The small molecule below binds the protein below.
Small molecule (SMILES): C[N+](C)(C)CCCCCCCCCC[N+](C)(C)C

Binding-site contacts:
Ligand atom C8 contacts residue TYR334 of chain 1.A at 4.3 Å (hydrophobic).
Ligand atom C11 contacts residue PHE330 of chain 1.A at 4.3 Å (hydrophobic).
Ligand atom C9 contacts residue PHE330 of chain 1.A at 3.5 Å (hydrophobic).
Ligand atom C6 contacts residue PHE331 of chain 1.A at 3.8 Å (hydrophobic).
Ligand atom C7 contacts residue TYR121 of chain 1.A at 4.4 Å (hydrophobic).
Ligand atom C17 contacts residue TYR130 of chain 1.A at 4.1 Å (hydrophobic).
Ligand atom C18 contacts residue GLU199 of chain 1.A at 4.0 Å.
Ligand atom C8 contacts residue PHE330 of chain 1.A at 3.6 Å (hydrophobic).
Ligand atom N12 contacts residue TRP84 of chain 1.A at 4.2 Å.
Ligand atom C11 contacts residue TRP84 of chain 1.A at 3.9 Å (hydrophobic).
Ligand atom C16 contacts residue TRP84 of chain 1.A at 3.8 Å (hydrophobic).
Ligand atom C17 contacts residue TRP84 of chain 1.A at 3.6 Å (hydrophobic).
Ligand atom C5 contacts residue TYR121 of chain 1.A at 4.0 Å (hydrophobic).
Ligand atom N12 contacts residue HIS440 of chain 1.A at 4.4 Å.
Ligand atom C17 contacts residue GLU199 of chain 1.A at 3.9 Å.
Ligand atom C18 contacts residue HIS440 of chain 1.A at 3.5 Å.
Ligand atom C15 contacts residue TYR334 of chain 1.A at 4.3 Å (hydrophobic).
Ligand atom C16 contacts residue GLU199 of chain 1.A at 4.3 Å.
Ligand atom C5 contacts residue TYR334 of chain 1.A at 4.0 Å (hydrophobic).
Ligand atom C16 contacts residue HIS440 of chain 1.A at 3.4 Å.
Ligand atom C16 contacts residue PHE330 of chain 1.A at 3.9 Å (hydrophobic).
Ligand atom C5 contacts residue PHE330 of chain 1.A at 4.4 Å (hydrophobic).
Ligand atom C14 contacts residue TRP279 of chain 1.A at 3.2 Å (hydrophobic).
Ligand atom C10 contacts residue PHE330 of chain 1.A at 3.6 Å (hydrophobic).
Ligand atom C4 contacts residue PHE331 of chain 1.A at 4.4 Å (hydrophobic).
Ligand atom N1 contacts residue TRP279 of chain 1.A at 4.2 Å.
Ligand atom C7 contacts residue PHE331 of chain 1.A at 4.2 Å (hydrophobic).
Ligand atom C2 contacts residue TRP279 of chain 1.A at 3.8 Å (hydrophobic).
Ligand atom C4 contacts residue TYR121 of chain 1.A at 3.5 Å (hydrophobic).
Ligand atom C6 contacts residue TYR334 of chain 1.A at 4.5 Å (hydrophobic).
Ligand atom C7 contacts residue PHE330 of chain 1.A at 3.9 Å (hydrophobic).
Ligand atom C18 contacts residue SER200 of chain 1.A at 4.0 Å.
Ligand atom C13 contacts residue TYR70 of chain 1.A at 3.2 Å (hydrophobic).
Ligand atom N12 contacts residue GLU199 of chain 1.A at 4.3 Å.
Ligand atom C16 contacts residue GLY441 of chain 1.A at 3.7 Å.
Ligand atom C2 contacts residue TYR121 of chain 1.A at 4.1 Å (hydrophobic).
Ligand atom C3 contacts residue TYR121 of chain 1.A at 3.6 Å (hydrophobic).
Ligand atom C6 contacts residue PHE330 of chain 1.A at 3.8 Å (hydrophobic).
Ligand atom C9 contacts residue TRP84 of chain 1.A at 4.3 Å (hydrophobic).

Sequence of chain 1.A:
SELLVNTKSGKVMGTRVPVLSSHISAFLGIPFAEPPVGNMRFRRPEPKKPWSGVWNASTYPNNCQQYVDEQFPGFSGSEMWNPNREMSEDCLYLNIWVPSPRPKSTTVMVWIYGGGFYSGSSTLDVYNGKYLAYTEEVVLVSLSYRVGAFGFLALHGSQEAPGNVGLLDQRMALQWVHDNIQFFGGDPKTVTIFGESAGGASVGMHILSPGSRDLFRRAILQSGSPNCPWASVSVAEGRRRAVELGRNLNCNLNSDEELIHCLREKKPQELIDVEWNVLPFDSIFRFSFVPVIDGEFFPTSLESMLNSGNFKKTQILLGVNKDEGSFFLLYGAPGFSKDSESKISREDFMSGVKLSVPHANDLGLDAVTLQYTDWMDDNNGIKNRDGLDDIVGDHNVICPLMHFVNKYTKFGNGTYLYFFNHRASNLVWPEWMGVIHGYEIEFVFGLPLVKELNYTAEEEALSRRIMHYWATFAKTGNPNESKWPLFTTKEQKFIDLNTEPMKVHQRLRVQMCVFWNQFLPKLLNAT